Binding-site contacts:
Ligand atom C7 contacts residue ASN1077 of chain 1.A at 4.4 Å.
Ligand atom C8 contacts residue ASN1077 of chain 1.A at 4.2 Å.
Ligand atom C4 contacts residue ASN1077 of chain 1.A at 3.2 Å.
Ligand atom O5 contacts residue ASN1077 of chain 1.A at 2.4 Å (h-bond).
Ligand atom C5 contacts residue ASN1077 of chain 1.A at 3.4 Å.
Ligand atom C8 contacts residue GLN898 of chain 1.B at 4.2 Å.
Ligand atom C1 contacts residue ASN1077 of chain 1.A at 1.4 Å.
Ligand atom N2 contacts residue ASN1077 of chain 1.A at 3.8 Å.
Ligand atom C5 contacts residue ALA709 of chain 1.A at 4.2 Å (hydrophobic).
Ligand atom C3 contacts residue ASN1077 of chain 1.A at 3.0 Å.
Ligand atom C6 contacts residue ALA709 of chain 1.A at 3.9 Å (hydrophobic).
Ligand atom O3 contacts residue ASN1077 of chain 1.A at 3.1 Å (h-bond).
Ligand atom C2 contacts residue ASN1077 of chain 1.A at 2.5 Å.
Ligand atom C6 contacts residue ASN1077 of chain 1.A at 4.4 Å.
Ligand atom C1 contacts residue GLN898 of chain 1.B at 3.8 Å.
Ligand atom C8 contacts residue ALA709 of chain 1.A at 4.0 Å (hydrophobic).
Ligand atom O5 contacts residue ALA709 of chain 1.A at 3.6 Å.
Ligand atom O5 contacts residue GLN898 of chain 1.B at 3.9 Å.

Sequence of chain 1.B:
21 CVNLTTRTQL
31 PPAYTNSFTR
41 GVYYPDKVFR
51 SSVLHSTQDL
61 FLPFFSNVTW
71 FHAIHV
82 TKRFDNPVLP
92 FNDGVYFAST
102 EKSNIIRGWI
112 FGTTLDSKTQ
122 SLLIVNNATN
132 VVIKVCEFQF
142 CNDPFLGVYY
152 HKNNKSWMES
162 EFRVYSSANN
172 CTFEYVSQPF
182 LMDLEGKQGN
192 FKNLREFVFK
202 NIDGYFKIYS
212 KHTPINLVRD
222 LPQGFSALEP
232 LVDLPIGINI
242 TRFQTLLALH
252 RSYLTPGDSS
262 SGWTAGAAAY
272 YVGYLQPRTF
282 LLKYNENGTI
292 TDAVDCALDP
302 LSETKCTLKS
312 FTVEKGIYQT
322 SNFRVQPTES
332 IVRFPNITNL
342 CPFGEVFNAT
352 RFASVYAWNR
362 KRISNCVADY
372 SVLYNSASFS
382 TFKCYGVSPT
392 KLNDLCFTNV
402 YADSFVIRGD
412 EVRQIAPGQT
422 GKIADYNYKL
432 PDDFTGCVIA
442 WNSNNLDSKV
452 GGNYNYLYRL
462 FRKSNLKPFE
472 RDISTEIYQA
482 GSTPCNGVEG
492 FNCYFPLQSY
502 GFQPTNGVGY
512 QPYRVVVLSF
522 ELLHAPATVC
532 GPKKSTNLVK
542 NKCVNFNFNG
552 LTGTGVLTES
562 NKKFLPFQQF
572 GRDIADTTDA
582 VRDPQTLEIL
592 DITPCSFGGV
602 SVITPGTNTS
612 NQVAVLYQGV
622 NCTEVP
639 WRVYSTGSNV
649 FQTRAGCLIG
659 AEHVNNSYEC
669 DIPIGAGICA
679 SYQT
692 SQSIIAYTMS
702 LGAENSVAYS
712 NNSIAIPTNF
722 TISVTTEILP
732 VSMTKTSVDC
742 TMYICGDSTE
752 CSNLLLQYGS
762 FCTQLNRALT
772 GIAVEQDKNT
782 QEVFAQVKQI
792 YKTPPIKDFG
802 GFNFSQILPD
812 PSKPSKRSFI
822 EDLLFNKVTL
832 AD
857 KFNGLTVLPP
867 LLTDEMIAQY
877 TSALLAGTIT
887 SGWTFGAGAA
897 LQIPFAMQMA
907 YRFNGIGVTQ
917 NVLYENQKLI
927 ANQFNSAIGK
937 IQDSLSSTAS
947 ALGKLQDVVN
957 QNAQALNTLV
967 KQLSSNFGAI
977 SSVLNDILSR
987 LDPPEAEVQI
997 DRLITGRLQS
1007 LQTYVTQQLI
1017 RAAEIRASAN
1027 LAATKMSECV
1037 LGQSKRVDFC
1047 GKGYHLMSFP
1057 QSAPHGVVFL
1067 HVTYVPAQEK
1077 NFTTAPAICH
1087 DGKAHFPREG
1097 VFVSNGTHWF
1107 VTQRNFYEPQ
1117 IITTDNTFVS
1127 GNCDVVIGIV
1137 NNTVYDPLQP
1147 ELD

Sequence of chain 1.A:
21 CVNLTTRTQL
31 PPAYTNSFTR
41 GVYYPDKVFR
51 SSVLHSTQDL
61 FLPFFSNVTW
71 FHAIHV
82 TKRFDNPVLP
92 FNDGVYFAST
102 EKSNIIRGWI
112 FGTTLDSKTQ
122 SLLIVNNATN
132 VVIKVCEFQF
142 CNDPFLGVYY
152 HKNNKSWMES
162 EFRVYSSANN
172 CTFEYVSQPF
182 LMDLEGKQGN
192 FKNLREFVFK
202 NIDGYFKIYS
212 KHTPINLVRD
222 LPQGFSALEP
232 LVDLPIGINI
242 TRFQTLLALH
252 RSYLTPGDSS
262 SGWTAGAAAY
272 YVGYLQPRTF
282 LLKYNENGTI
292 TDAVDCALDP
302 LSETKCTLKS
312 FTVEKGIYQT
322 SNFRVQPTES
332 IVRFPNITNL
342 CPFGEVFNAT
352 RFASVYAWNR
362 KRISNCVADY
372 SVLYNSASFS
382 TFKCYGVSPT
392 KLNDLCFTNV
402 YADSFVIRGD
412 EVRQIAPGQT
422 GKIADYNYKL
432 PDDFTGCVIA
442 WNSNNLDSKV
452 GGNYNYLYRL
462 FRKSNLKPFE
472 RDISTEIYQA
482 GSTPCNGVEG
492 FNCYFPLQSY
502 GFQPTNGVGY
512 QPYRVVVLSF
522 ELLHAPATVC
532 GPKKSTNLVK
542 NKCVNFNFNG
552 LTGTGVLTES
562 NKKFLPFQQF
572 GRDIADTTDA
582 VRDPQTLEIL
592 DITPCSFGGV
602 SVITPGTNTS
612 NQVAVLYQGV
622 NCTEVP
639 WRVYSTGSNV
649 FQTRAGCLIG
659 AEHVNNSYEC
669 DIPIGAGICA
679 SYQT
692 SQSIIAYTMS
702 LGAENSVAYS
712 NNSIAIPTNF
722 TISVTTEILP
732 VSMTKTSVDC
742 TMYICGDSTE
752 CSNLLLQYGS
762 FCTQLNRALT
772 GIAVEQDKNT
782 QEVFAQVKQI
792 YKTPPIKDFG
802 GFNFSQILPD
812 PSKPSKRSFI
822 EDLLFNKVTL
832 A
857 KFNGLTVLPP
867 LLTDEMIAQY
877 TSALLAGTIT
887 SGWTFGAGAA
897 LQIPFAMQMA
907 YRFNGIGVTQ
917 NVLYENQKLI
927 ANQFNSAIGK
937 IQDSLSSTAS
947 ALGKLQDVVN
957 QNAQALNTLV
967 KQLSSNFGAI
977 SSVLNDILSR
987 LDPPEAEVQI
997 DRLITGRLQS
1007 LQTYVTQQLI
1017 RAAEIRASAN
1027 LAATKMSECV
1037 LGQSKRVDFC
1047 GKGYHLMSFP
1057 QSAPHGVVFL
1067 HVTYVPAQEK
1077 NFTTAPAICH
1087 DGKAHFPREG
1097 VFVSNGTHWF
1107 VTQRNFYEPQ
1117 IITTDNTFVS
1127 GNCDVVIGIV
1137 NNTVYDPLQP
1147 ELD

The protein below binds the small molecule below.
Small molecule (SMILES): CC(=O)N[C@@H]1[C@@H](O)[C@H](O)[C@@H](CO)O[C@H]1O